Sequence of chain 1.D:
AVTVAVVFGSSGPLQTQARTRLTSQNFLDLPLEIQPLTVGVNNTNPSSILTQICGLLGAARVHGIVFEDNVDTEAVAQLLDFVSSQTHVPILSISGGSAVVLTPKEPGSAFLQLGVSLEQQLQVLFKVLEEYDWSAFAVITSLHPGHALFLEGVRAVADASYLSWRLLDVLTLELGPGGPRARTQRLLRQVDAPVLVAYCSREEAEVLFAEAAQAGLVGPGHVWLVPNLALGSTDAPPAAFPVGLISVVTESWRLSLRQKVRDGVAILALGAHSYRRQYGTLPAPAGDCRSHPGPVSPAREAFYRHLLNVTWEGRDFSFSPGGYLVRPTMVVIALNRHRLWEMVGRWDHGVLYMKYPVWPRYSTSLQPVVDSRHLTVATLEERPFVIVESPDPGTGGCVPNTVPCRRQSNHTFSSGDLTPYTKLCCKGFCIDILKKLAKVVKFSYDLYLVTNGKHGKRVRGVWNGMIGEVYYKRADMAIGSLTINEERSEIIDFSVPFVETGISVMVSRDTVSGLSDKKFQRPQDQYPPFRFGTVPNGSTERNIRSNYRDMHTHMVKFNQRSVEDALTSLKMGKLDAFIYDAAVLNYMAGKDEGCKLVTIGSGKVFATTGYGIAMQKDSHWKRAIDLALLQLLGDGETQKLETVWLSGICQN

Binding-site contacts:
Ligand atom O7 contacts residue ASN685 of chain 1.D at 4.3 Å.
Ligand atom O7 contacts residue ARG709 of chain 1.D at 4.1 Å.
Ligand atom O6 contacts residue VAL487 of chain 1.D at 4.5 Å.
Ligand atom C5 contacts residue ASN685 of chain 1.D at 3.6 Å.
Ligand atom C8 contacts residue LYS482 of chain 1.D at 3.6 Å.
Ligand atom O5 contacts residue LYS485 of chain 1.D at 4.1 Å.
Ligand atom O7 contacts residue LYS482 of chain 1.D at 3.8 Å.
Ligand atom N2 contacts residue ASN685 of chain 1.D at 2.9 Å (h-bond).
Ligand atom C3 contacts residue ASN685 of chain 1.D at 3.8 Å.
Ligand atom C1 contacts residue ASN685 of chain 1.D at 1.4 Å.
Ligand atom N2 contacts residue PRO684 of chain 1.D at 4.2 Å.
Ligand atom O7 contacts residue VAL683 of chain 1.D at 4.3 Å.
Ligand atom C8 contacts residue ASN685 of chain 1.D at 3.4 Å.
Ligand atom C2 contacts residue ASN685 of chain 1.D at 2.4 Å.
Ligand atom C4 contacts residue ASN685 of chain 1.D at 4.2 Å.
Ligand atom O5 contacts residue ASN685 of chain 1.D at 2.3 Å (h-bond).
Ligand atom C7 contacts residue ASN685 of chain 1.D at 3.4 Å.
Ligand atom C7 contacts residue LYS482 of chain 1.D at 4.1 Å.

This protein binds this small molecule.
Small molecule (SMILES): CC(=O)N[C@H]1[C@H](O[C@H]2[C@H](O)[C@@H](NC(C)=O)CO[C@@H]2CO)O[C@H](CO)[C@@H](O)[C@@H]1O